Sequence of chain 1.A:
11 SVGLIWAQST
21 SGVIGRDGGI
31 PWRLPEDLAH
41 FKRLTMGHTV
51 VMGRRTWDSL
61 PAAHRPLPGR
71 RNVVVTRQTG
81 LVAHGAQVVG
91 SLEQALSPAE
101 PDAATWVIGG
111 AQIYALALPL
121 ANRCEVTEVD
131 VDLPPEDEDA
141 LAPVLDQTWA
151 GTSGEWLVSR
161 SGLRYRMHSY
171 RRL

This small molecule binds to this protein.
Small molecule (SMILES): CCc1nc(N)nc(N)c1OCCCOc1cccc(CCC(=O)O)c1

Binding-site contacts:
Ligand atom C01 contacts residue ASP37 of chain 1.A at 3.6 Å.
Ligand atom C21 contacts residue PHE41 of chain 1.A at 3.6 Å (hydrophobic).
Ligand atom O18 contacts residue GLY29 of chain 1.A at 3.5 Å.
Ligand atom N23 contacts residue TRP16 of chain 1.A at 3.3 Å.
Ligand atom N26 contacts residue ASP37 of chain 1.A at 2.7 Å (salt-bridge).
Ligand atom C12 contacts residue LEU38 of chain 1.A at 3.8 Å (hydrophobic).
Ligand atom C01 contacts residue LEU38 of chain 1.A at 3.8 Å (hydrophobic).
Ligand atom C21 contacts residue TRP16 of chain 1.A at 3.8 Å (hydrophobic).
Ligand atom N25 contacts residue ASP37 of chain 1.A at 2.8 Å (salt-bridge).
Ligand atom N23 contacts residue ALA17 of chain 1.A at 3.8 Å.
Ligand atom O05 contacts residue NAP1 of chain 1.B at 3.4 Å.
Ligand atom C12 contacts residue HIS64 of chain 1.A at 3.8 Å.
Ligand atom N25 contacts residue TRP16 of chain 1.A at 3.6 Å.
Ligand atom N22 contacts residue TRP16 of chain 1.A at 3.9 Å.
Ligand atom C06 contacts residue PHE41 of chain 1.A at 3.6 Å (hydrophobic).
Ligand atom C04 contacts residue NAP1 of chain 1.B at 3.4 Å.
Ligand atom C08 contacts residue LEU60 of chain 1.A at 3.7 Å (hydrophobic).
Ligand atom C24 contacts residue ASP37 of chain 1.A at 3.6 Å.
Ligand atom O09 contacts residue LEU60 of chain 1.A at 3.5 Å.
Ligand atom N22 contacts residue TYR114 of chain 1.A at 3.4 Å (h-bond).
Ligand atom C21 contacts residue NAP1 of chain 1.B at 3.3 Å.
Ligand atom C21 contacts residue ILE15 of chain 1.A at 3.6 Å (hydrophobic).
Ligand atom N23 contacts residue PHE41 of chain 1.A at 3.5 Å.
Ligand atom N25 contacts residue ALA17 of chain 1.A at 3.8 Å.
Ligand atom N25 contacts residue THR127 of chain 1.A at 3.9 Å.
Ligand atom C03 contacts residue ASP37 of chain 1.A at 3.6 Å.
Ligand atom O18 contacts residue ILE30 of chain 1.A at 2.9 Å (h-bond).
Ligand atom C24 contacts residue ALA17 of chain 1.A at 3.7 Å (hydrophobic).
Ligand atom N23 contacts residue NAP1 of chain 1.B at 3.7 Å.
Ligand atom N25 contacts residue ILE15 of chain 1.A at 3.9 Å.
Ligand atom C02 contacts residue ILE30 of chain 1.A at 3.7 Å (hydrophobic).
Ligand atom C24 contacts residue PHE41 of chain 1.A at 3.7 Å (hydrophobic).
Ligand atom C24 contacts residue TRP16 of chain 1.A at 3.8 Å (hydrophobic).
Ligand atom N22 contacts residue ILE15 of chain 1.A at 2.9 Å (h-bond).
Ligand atom N23 contacts residue ILE15 of chain 1.A at 3.5 Å (h-bond).
Ligand atom N22 contacts residue NAP1 of chain 1.B at 3.6 Å.
Ligand atom C02 contacts residue ASP37 of chain 1.A at 3.6 Å.
Ligand atom N22 contacts residue PHE41 of chain 1.A at 3.7 Å.
Ligand atom C03 contacts residue NAP1 of chain 1.B at 3.9 Å.
Ligand atom N22 contacts residue ILE108 of chain 1.A at 3.0 Å (h-bond).